Binding-site contacts:
Ligand atom O7 contacts residue GLN98 of chain 1.A at 4.1 Å.
Ligand atom C5 contacts residue ASN120 of chain 1.A at 3.8 Å.
Ligand atom C7 contacts residue PHE119 of chain 1.A at 4.3 Å (hydrophobic).
Ligand atom C2 contacts residue ASN120 of chain 1.A at 2.5 Å.
Ligand atom O5 contacts residue ASN120 of chain 1.A at 2.4 Å (h-bond).
Ligand atom O7 contacts residue ASN120 of chain 1.A at 3.9 Å.
Ligand atom N2 contacts residue LYS131 of chain 1.A at 4.2 Å.
Ligand atom C8 contacts residue PHE119 of chain 1.A at 3.5 Å (hydrophobic).
Ligand atom C8 contacts residue SER118 of chain 1.A at 3.6 Å.
Ligand atom C8 contacts residue LYS131 of chain 1.A at 4.2 Å.
Ligand atom C4 contacts residue ASN120 of chain 1.A at 4.3 Å.
Ligand atom C1 contacts residue ASN120 of chain 1.A at 1.5 Å.
Ligand atom C8 contacts residue ASN120 of chain 1.A at 4.1 Å.
Ligand atom N2 contacts residue ASN120 of chain 1.A at 3.0 Å (h-bond).
Ligand atom C3 contacts residue ASN120 of chain 1.A at 3.9 Å.
Ligand atom O7 contacts residue PHE119 of chain 1.A at 4.5 Å.
Ligand atom C8 contacts residue GLN98 of chain 1.A at 4.2 Å.
Ligand atom C7 contacts residue ASN120 of chain 1.A at 3.7 Å.
Ligand atom C7 contacts residue GLN98 of chain 1.A at 4.5 Å.

Sequence of chain 1.A:
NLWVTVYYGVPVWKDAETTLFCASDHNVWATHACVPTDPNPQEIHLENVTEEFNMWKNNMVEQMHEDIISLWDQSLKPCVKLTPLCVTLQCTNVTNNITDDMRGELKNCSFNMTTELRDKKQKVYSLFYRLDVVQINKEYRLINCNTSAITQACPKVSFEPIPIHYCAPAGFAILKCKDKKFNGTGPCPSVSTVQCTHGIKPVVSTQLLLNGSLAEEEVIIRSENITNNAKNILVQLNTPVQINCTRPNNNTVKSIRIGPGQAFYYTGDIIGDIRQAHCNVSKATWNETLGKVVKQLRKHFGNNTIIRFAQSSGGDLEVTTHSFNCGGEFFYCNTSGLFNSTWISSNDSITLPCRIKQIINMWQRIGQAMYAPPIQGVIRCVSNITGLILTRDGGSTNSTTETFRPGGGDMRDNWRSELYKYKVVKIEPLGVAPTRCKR

A small-molecule ligand and the protein it binds are described below.
Small molecule (SMILES): CC(=O)N[C@@H]1[C@@H](O)[C@H](O)[C@@H](CO)O[C@H]1O